Sequence of chain 18.A:
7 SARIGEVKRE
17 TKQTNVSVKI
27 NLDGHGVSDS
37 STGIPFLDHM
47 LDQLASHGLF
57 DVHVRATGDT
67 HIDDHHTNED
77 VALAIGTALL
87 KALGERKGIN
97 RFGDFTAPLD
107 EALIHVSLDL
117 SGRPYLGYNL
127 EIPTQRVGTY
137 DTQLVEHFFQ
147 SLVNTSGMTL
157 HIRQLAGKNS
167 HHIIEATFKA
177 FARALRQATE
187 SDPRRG

Sequence of chain 12.A:
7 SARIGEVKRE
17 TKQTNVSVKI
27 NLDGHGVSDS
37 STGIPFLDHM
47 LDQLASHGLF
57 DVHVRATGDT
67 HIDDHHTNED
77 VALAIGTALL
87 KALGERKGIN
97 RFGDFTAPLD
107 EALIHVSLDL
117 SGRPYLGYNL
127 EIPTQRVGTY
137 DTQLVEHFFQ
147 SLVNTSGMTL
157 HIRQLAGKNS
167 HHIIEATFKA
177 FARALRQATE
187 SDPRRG

Binding-site contacts:
Ligand atom O6 contacts residue ARG97 of chain 12.A at 3.0 Å (salt-bridge).
Ligand atom N3 contacts residue IYP1 of chain 18.E at 0.9 Å.
Ligand atom C3 contacts residue IYP1 of chain 18.E at 0.3 Å.
Ligand atom C5 contacts residue IYP1 of chain 18.E at 0.6 Å.
Ligand atom N1 contacts residue IYP1 of chain 18.E at 0.4 Å (h-bond).
Ligand atom N1 contacts residue HIS72 of chain 18.A at 3.1 Å (h-bond).
Ligand atom O3 contacts residue IYP1 of chain 18.E at 0.2 Å (h-bond).
Ligand atom C4 contacts residue IYP1 of chain 18.E at 0.5 Å.
Ligand atom C6 contacts residue HIS71 of chain 18.A at 3.1 Å.
Ligand atom O4 contacts residue IYP1 of chain 18.E at 0.3 Å (h-bond).
Ligand atom O5 contacts residue ARG97 of chain 12.A at 2.8 Å (salt-bridge).
Ligand atom N1 contacts residue MN1 of chain 18.C at 2.2 Å.
Ligand atom C1 contacts residue GLU171 of chain 5.A at 3.2 Å.
Ligand atom C3 contacts residue GLU171 of chain 5.A at 3.3 Å.
Ligand atom O6 contacts residue IYP1 of chain 18.E at 0.1 Å (h-bond).
Ligand atom C6 contacts residue MN1 of chain 18.C at 3.2 Å.
Ligand atom O1 contacts residue GLU171 of chain 5.A at 2.6 Å (salt-bridge).
Ligand atom C3 contacts residue MN1 of chain 18.C at 3.2 Å.
Ligand atom O5 contacts residue IYP1 of chain 18.E at 0.1 Å (h-bond).
Ligand atom O1 contacts residue HIS45 of chain 5.A at 3.2 Å.
Ligand atom O1 contacts residue IYP1 of chain 18.E at 0.2 Å (h-bond).
Ligand atom O6 contacts residue LYS175 of chain 5.A at 2.9 Å (salt-bridge).
Ligand atom N3 contacts residue GLU75 of chain 18.A at 3.3 Å (salt-bridge).
Ligand atom N1 contacts residue GLU171 of chain 5.A at 3.1 Å (salt-bridge).
Ligand atom C6 contacts residue IYP1 of chain 18.E at 0.8 Å.
Ligand atom C2 contacts residue IYP1 of chain 18.E at 0.5 Å.
Ligand atom C6 contacts residue MN1 of chain 18.B at 3.1 Å.
Ligand atom N1 contacts residue HIS167 of chain 5.A at 3.2 Å (h-bond).
Ligand atom O2 contacts residue EDO1 of chain 18.F at 2.9 Å (h-bond).
Ligand atom O4 contacts residue HIS53 of chain 5.A at 2.9 Å (h-bond).
Ligand atom C2 contacts residue EDO1 of chain 18.F at 3.2 Å.
Ligand atom N3 contacts residue HIS71 of chain 18.A at 3.2 Å (h-bond).
Ligand atom O2 contacts residue ARG119 of chain 12.A at 3.3 Å (salt-bridge).
Ligand atom N3 contacts residue MN1 of chain 18.B at 2.3 Å.
Ligand atom O2 contacts residue IYP1 of chain 18.E at 1.9 Å.
Ligand atom C1 contacts residue IYP1 of chain 18.E at 0.1 Å.
Ligand atom P6 contacts residue IYP1 of chain 18.E at 0.1 Å.
Ligand atom O4 contacts residue GLN49 of chain 5.A at 2.9 Å (h-bond).
Ligand atom C4 contacts residue MN1 of chain 18.C at 3.0 Å.
Ligand atom O1 contacts residue MN1 of chain 18.C at 2.5 Å.

This protein binds this small molecule.
Small molecule (SMILES): O=P(O)(O)OC[C@H](O)[C@@H](O)c1cnc[nH]1

Sequence of chain 5.A:
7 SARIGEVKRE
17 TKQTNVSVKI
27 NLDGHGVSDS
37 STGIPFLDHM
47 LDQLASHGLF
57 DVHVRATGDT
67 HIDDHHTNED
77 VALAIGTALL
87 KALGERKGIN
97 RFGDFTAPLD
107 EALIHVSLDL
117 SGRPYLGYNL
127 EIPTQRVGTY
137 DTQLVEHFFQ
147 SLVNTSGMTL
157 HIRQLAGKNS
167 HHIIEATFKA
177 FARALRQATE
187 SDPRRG